Binding-site contacts:
Ligand atom O2 contacts residue TRP63 of chain 1.B at 3.4 Å (h-bond).
Ligand atom C2 contacts residue TRP231 of chain 1.B at 3.9 Å (hydrophobic).
Ligand atom O2 contacts residue ASP66 of chain 1.B at 2.7 Å (salt-bridge).
Ligand atom C3 contacts residue ARG67 of chain 1.B at 4.0 Å.
Ligand atom O3 contacts residue TRP63 of chain 1.B at 3.1 Å (h-bond).
Ligand atom C1 contacts residue TYR156 of chain 1.B at 3.6 Å (hydrophobic).
Ligand atom C1 contacts residue ASP15 of chain 1.B at 3.6 Å.
Ligand atom C3 contacts residue TRP63 of chain 1.B at 3.6 Å (hydrophobic).
Ligand atom O3 contacts residue ALA64 of chain 1.B at 3.4 Å.
Ligand atom O1 contacts residue ASN13 of chain 1.B at 3.8 Å.
Ligand atom C6 contacts residue GLU154 of chain 1.B at 3.3 Å.
Ligand atom C2 contacts residue LYS16 of chain 1.B at 3.8 Å.
Ligand atom C5 contacts residue GLU154 of chain 1.B at 4.0 Å.
Ligand atom O2 contacts residue LYS16 of chain 1.B at 2.7 Å (salt-bridge).
Ligand atom O6 contacts residue GLU154 of chain 1.B at 2.7 Å (salt-bridge).
Ligand atom O4 contacts residue ARG67 of chain 1.B at 3.0 Å (salt-bridge).
Ligand atom O3 contacts residue TRP341 of chain 1.B at 3.7 Å.
Ligand atom C6 contacts residue TYR156 of chain 1.B at 3.7 Å (hydrophobic).
Ligand atom O1 contacts residue LYS16 of chain 1.B at 3.0 Å (salt-bridge).
Ligand atom C2 contacts residue ASP66 of chain 1.B at 3.3 Å.
Ligand atom O3 contacts residue ARG67 of chain 1.B at 2.9 Å (salt-bridge).
Ligand atom C3 contacts residue ASP66 of chain 1.B at 3.5 Å.
Ligand atom C6 contacts residue PRO155 of chain 1.B at 3.7 Å (hydrophobic).
Ligand atom C4 contacts residue TRP341 of chain 1.B at 3.6 Å (hydrophobic).
Ligand atom C1 contacts residue LYS16 of chain 1.B at 3.7 Å.
Ligand atom O3 contacts residue ASP66 of chain 1.B at 2.6 Å (salt-bridge).
Ligand atom C1 contacts residue TRP231 of chain 1.B at 3.7 Å (hydrophobic).
Ligand atom O2 contacts residue MET331 of chain 1.B at 4.0 Å.
Ligand atom C4 contacts residue TYR156 of chain 1.B at 3.9 Å (hydrophobic).
Ligand atom O4 contacts residue TRP341 of chain 1.B at 3.8 Å.
Ligand atom O6 contacts residue PHE157 of chain 1.B at 3.6 Å.
Ligand atom O2 contacts residue GLU112 of chain 1.B at 2.8 Å (salt-bridge).
Ligand atom O6 contacts residue PRO155 of chain 1.B at 3.1 Å.
Ligand atom O2 contacts residue ALA64 of chain 1.B at 3.4 Å.
Ligand atom C6 contacts residue TRP341 of chain 1.B at 3.6 Å (hydrophobic).
Ligand atom O5 contacts residue TYR156 of chain 1.B at 3.3 Å.
Ligand atom O1 contacts residue ASP15 of chain 1.B at 2.7 Å (salt-bridge).
Ligand atom C2 contacts residue GLU112 of chain 1.B at 3.5 Å.
Ligand atom O6 contacts residue TYR156 of chain 1.B at 3.1 Å (h-bond).
Ligand atom C6 contacts residue PHE157 of chain 1.B at 3.9 Å (hydrophobic).

This protein binds this small molecule.
Small molecule (SMILES): OC[C@H]1O[C@H](O[C@H]2[C@H](O)[C@@H](O)[C@@H](O)O[C@@H]2CO)[C@H](O)[C@@H](O)[C@@H]1O

Sequence of chain 1.B:
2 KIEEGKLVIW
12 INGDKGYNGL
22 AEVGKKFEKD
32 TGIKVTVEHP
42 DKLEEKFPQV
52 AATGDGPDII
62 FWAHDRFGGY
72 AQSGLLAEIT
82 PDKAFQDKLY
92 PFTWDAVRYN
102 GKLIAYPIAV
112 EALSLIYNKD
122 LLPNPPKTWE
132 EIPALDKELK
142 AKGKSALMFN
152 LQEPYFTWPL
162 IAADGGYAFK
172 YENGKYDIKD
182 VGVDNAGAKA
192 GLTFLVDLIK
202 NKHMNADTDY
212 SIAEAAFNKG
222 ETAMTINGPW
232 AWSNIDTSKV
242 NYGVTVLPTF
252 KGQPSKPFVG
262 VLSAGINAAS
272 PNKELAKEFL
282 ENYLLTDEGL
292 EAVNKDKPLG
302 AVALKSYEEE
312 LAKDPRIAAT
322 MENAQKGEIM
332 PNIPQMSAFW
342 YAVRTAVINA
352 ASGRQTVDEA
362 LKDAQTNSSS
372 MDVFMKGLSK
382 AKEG